This protein binds this small molecule.
Small molecule (SMILES): O=C(O)Cc1nn(Cc2nc3cc(C(F)(F)F)ccc3s2)c(=O)c2ccccc12

Sequence of chain 1.A:
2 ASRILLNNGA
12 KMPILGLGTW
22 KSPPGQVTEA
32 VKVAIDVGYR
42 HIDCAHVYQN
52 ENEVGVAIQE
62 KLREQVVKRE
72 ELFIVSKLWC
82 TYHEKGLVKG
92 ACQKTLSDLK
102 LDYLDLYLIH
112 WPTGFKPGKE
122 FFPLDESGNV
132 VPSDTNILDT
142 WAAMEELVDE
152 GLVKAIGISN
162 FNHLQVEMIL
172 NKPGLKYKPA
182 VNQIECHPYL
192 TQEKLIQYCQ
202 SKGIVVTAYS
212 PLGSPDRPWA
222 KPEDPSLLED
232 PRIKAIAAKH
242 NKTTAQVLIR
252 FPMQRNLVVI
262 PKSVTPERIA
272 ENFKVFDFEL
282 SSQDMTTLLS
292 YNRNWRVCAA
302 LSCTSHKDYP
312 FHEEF

Binding-site contacts:
Ligand atom F1 contacts residue THR114 of chain 1.A at 3.1 Å.
Ligand atom F3 contacts residue PRO311 of chain 1.A at 3.1 Å.
Ligand atom S1 contacts residue TRP112 of chain 1.A at 3.7 Å.
Ligand atom O2 contacts residue NAP1 of chain 1.B at 3.6 Å (h-bond).
Ligand atom C10 contacts residue ALA301 of chain 1.A at 3.7 Å (hydrophobic).
Ligand atom F1 contacts residue TRP112 of chain 1.A at 3.3 Å.
Ligand atom N3 contacts residue TRP112 of chain 1.A at 3.6 Å.
Ligand atom F2 contacts residue CYS304 of chain 1.A at 3.2 Å.
Ligand atom S1 contacts residue PHE123 of chain 1.A at 3.7 Å.
Ligand atom C12 contacts residue TRP112 of chain 1.A at 3.5 Å (hydrophobic).
Ligand atom N2 contacts residue CYS299 of chain 1.A at 3.7 Å.
Ligand atom O1 contacts residue PHE123 of chain 1.A at 3.6 Å.
Ligand atom F3 contacts residue TYR310 of chain 1.A at 3.1 Å.
Ligand atom O3 contacts residue NAP1 of chain 1.B at 3.0 Å.
Ligand atom C18 contacts residue NAP1 of chain 1.B at 3.4 Å.
Ligand atom F2 contacts residue THR114 of chain 1.A at 3.1 Å.
Ligand atom O2 contacts residue TRP112 of chain 1.A at 3.0 Å (h-bond).
Ligand atom C4 contacts residue TRP21 of chain 1.A at 3.7 Å (hydrophobic).
Ligand atom C17 contacts residue TRP21 of chain 1.A at 3.7 Å (hydrophobic).
Ligand atom C19 contacts residue THR114 of chain 1.A at 3.6 Å.
Ligand atom C13 contacts residue TRP112 of chain 1.A at 3.3 Å (hydrophobic).
Ligand atom C17 contacts residue NAP1 of chain 1.B at 3.5 Å.
Ligand atom C14 contacts residue TRP112 of chain 1.A at 3.3 Å (hydrophobic).
Ligand atom C14 contacts residue THR114 of chain 1.A at 3.4 Å.
Ligand atom C16 contacts residue TRP112 of chain 1.A at 3.4 Å (hydrophobic).
Ligand atom F1 contacts residue PRO311 of chain 1.A at 3.4 Å.
Ligand atom C15 contacts residue TRP112 of chain 1.A at 3.3 Å (hydrophobic).
Ligand atom C10 contacts residue TRP112 of chain 1.A at 3.7 Å (hydrophobic).
Ligand atom C1 contacts residue TRP220 of chain 1.A at 3.7 Å (hydrophobic).
Ligand atom N3 contacts residue ALA301 of chain 1.A at 3.0 Å (h-bond).
Ligand atom C18 contacts residue HIS111 of chain 1.A at 3.3 Å.
Ligand atom C7 contacts residue TRP21 of chain 1.A at 3.6 Å (hydrophobic).
Ligand atom C9 contacts residue TRP220 of chain 1.A at 3.6 Å (hydrophobic).
Ligand atom N1 contacts residue TRP220 of chain 1.A at 3.5 Å.
Ligand atom C5 contacts residue PHE123 of chain 1.A at 3.7 Å (hydrophobic).
Ligand atom O2 contacts residue HIS111 of chain 1.A at 3.0 Å (h-bond).
Ligand atom O3 contacts residue TYR49 of chain 1.A at 2.7 Å (h-bond).
Ligand atom O3 contacts residue HIS111 of chain 1.A at 2.6 Å (h-bond).
Ligand atom C8 contacts residue TRP21 of chain 1.A at 3.2 Å (hydrophobic).
Ligand atom C11 contacts residue TRP112 of chain 1.A at 3.3 Å (hydrophobic).